This protein binds this small molecule.
Small molecule (SMILES): Nc1ccn([C@@H]2O[C@H](CO[P](=O)(O)O[C@H]3[C@@H](O)[C@H](n4ccc(N)nc4=O)O[C@@H]3CO[P](=O)(O)O[C@H]3[C@@H](O)[C@H](n4ccc(N)nc4=O)O[C@@H]3CO)[C@@H](O)[C@H]2O)c(=O)n1

Sequence of chain 42.C:
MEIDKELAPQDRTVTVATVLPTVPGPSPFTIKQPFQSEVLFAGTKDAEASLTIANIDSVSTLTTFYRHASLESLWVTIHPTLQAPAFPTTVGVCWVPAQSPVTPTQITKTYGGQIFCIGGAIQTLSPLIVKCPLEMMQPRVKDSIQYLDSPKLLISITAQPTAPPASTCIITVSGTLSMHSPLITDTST

Binding-site contacts:
Ligand atom O2' contacts residue THR13 of chain 43.D at 3.8 Å.
Ligand atom O5' contacts residue TYR111 of chain 43.D at 4.4 Å.
Ligand atom OP1 contacts residue THR176 of chain 42.C at 3.4 Å (h-bond).
Ligand atom OP1 contacts residue TYR111 of chain 43.D at 3.6 Å (h-bond).
Ligand atom OP2 contacts residue SER73 of chain 42.C at 4.0 Å.
Ligand atom O5' contacts residue LYS131 of chain 42.C at 3.3 Å.
Ligand atom OP1 contacts residue VAL14 of chain 43.D at 3.4 Å.
Ligand atom C4' contacts residue TRP75 of chain 42.C at 4.5 Å (hydrophobic).
Ligand atom O4' contacts residue ARG12 of chain 43.D at 4.0 Å.
Ligand atom C4' contacts residue ARG12 of chain 43.D at 3.6 Å.
Ligand atom O2 contacts residue ARG12 of chain 43.D at 3.6 Å.
Ligand atom O2' contacts residue ARG12 of chain 43.D at 3.6 Å.
Ligand atom C1' contacts residue ARG12 of chain 43.D at 3.9 Å.
Ligand atom OP1 contacts residue TRP75 of chain 42.C at 3.9 Å.
Ligand atom C2 contacts residue ARG12 of chain 43.D at 4.5 Å.
Ligand atom P contacts residue TYR111 of chain 43.D at 4.5 Å.
Ligand atom O2' contacts residue ASP11 of chain 43.D at 3.5 Å.
Ligand atom OP1 contacts residue SER73 of chain 42.C at 3.2 Å (h-bond).
Ligand atom O3' contacts residue THR13 of chain 43.D at 4.4 Å.
Ligand atom O5' contacts residue ARG12 of chain 43.D at 4.1 Å.
Ligand atom O2' contacts residue TYR111 of chain 43.D at 4.3 Å.
Ligand atom O3' contacts residue TRP75 of chain 42.C at 3.6 Å.
Ligand atom P contacts residue SER73 of chain 42.C at 4.1 Å.
Ligand atom O2' contacts residue VAL14 of chain 43.D at 4.3 Å.
Ligand atom C5' contacts residue ARG12 of chain 43.D at 4.3 Å.
Ligand atom C5' contacts residue LYS131 of chain 42.C at 4.2 Å.
Ligand atom P contacts residue TRP75 of chain 42.C at 4.3 Å.

Sequence of chain 43.D:
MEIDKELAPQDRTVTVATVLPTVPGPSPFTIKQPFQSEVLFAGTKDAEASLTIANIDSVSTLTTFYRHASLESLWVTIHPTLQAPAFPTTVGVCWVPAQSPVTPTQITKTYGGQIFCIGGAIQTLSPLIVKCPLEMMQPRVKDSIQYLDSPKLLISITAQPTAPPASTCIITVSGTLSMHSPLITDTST